Sequence of chain 3.A:
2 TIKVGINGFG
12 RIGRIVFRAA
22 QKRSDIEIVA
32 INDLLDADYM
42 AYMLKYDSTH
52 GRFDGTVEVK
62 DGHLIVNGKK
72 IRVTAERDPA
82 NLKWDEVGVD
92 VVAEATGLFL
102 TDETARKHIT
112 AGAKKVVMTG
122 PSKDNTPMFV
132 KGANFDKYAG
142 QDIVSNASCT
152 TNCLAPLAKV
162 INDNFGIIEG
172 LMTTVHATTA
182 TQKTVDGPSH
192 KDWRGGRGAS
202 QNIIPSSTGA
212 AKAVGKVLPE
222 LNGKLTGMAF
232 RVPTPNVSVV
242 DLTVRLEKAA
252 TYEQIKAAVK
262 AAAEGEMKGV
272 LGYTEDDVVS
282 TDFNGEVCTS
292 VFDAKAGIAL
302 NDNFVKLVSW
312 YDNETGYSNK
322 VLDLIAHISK

Sequence of chain 4.A:
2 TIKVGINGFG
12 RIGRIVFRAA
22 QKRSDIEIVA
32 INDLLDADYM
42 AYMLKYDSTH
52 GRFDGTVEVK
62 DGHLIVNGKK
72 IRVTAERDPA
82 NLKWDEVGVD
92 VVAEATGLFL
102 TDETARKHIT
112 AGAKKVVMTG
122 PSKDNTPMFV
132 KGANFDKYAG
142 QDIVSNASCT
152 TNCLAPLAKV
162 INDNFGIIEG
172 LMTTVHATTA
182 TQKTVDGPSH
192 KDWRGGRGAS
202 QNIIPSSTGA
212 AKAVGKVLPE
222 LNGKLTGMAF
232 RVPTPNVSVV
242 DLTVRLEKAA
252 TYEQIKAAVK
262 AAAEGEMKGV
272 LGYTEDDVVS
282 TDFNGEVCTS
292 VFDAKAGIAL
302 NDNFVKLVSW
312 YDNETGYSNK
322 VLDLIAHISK

Binding-site contacts:
Ligand atom O2 contacts residue LYS192 of chain 4.A at 3.9 Å.
Ligand atom C1 contacts residue ASP278 of chain 3.A at 3.9 Å.
Ligand atom O6 contacts residue ASP193 of chain 4.A at 3.9 Å.
Ligand atom O4 contacts residue SER208 of chain 4.A at 4.5 Å.
Ligand atom O6 contacts residue LYS192 of chain 4.A at 4.2 Å.
Ligand atom C5 contacts residue TRP194 of chain 4.A at 4.0 Å (hydrophobic).
Ligand atom C4 contacts residue TRP194 of chain 4.A at 4.0 Å (hydrophobic).
Ligand atom O6 contacts residue TRP194 of chain 4.A at 3.1 Å (h-bond).
Ligand atom O6 contacts residue ASP278 of chain 3.A at 2.8 Å (salt-bridge).
Ligand atom O6 contacts residue HIS191 of chain 4.A at 2.8 Å (h-bond).
Ligand atom O5 contacts residue TRP194 of chain 4.A at 3.1 Å (h-bond).
Ligand atom C1 contacts residue TRP194 of chain 4.A at 3.7 Å (hydrophobic).
Ligand atom O2 contacts residue ASP278 of chain 3.A at 2.7 Å (salt-bridge).
Ligand atom C1 contacts residue ASP193 of chain 4.A at 4.1 Å.
Ligand atom C6 contacts residue ASP193 of chain 4.A at 3.3 Å.
Ligand atom C6 contacts residue TRP194 of chain 4.A at 3.6 Å (hydrophobic).
Ligand atom C6 contacts residue HIS191 of chain 4.A at 3.9 Å.
Ligand atom O5 contacts residue LYS192 of chain 4.A at 3.6 Å (salt-bridge).
Ligand atom C4 contacts residue LYS192 of chain 4.A at 4.3 Å.
Ligand atom C5 contacts residue ASP193 of chain 4.A at 4.1 Å.
Ligand atom C3 contacts residue LYS192 of chain 4.A at 4.2 Å.
Ligand atom O5 contacts residue ASP193 of chain 4.A at 3.3 Å.
Ligand atom O5 contacts residue HIS191 of chain 4.A at 4.0 Å.
Ligand atom O1 contacts residue ASP278 of chain 3.A at 4.3 Å.
Ligand atom C2 contacts residue ASP278 of chain 3.A at 3.6 Å.
Ligand atom O6 contacts residue ARG195 of chain 4.A at 3.0 Å (salt-bridge).
Ligand atom C6 contacts residue ARG195 of chain 4.A at 3.8 Å.
Ligand atom O5 contacts residue ASP278 of chain 3.A at 4.2 Å.
Ligand atom C2 contacts residue TRP194 of chain 4.A at 3.9 Å (hydrophobic).
Ligand atom C5 contacts residue ASP278 of chain 3.A at 3.8 Å.
Ligand atom O2 contacts residue LYS296 of chain 3.A at 4.0 Å.
Ligand atom C2 contacts residue LYS192 of chain 4.A at 3.1 Å.
Ligand atom C6 contacts residue ASP278 of chain 3.A at 3.7 Å.
Ligand atom C1 contacts residue LYS192 of chain 4.A at 3.4 Å.

The small molecule below binds the protein below.
Small molecule (SMILES): OC[C@H]1O[C@H](O[C@H]2O[C@H](CO)[C@@H](O)[C@H](O)[C@H]2O)[C@H](O)[C@@H](O)[C@@H]1O